This protein binds this small molecule.
Small molecule (SMILES): CC(=O)N[C@H]1[C@H](O[C@H]2[C@H](O)[C@@H](NC(C)=O)CO[C@@H]2CO)O[C@H](CO)[C@@H](O[C@@H]2O[C@H](CO[C@H]3O[C@H](CO)[C@@H](O)[C@H](O)[C@@H]3O)[C@@H](O)[C@H](O)[C@@H]2O)[C@@H]1O

Binding-site contacts:
Ligand atom O5 contacts residue ILE163 of chain 1.C at 4.1 Å.
Ligand atom C8 contacts residue SER76 of chain 1.D at 4.3 Å.
Ligand atom O7 contacts residue ASN166 of chain 1.C at 3.8 Å.
Ligand atom C2 contacts residue ASN166 of chain 1.C at 2.5 Å.
Ligand atom N2 contacts residue ASP73 of chain 1.D at 3.6 Å (salt-bridge).
Ligand atom O3 contacts residue ASP73 of chain 1.D at 2.8 Å (salt-bridge).
Ligand atom C3 contacts residue ASN166 of chain 1.C at 3.8 Å.
Ligand atom C8 contacts residue ILE145 of chain 1.C at 4.4 Å (hydrophobic).
Ligand atom C4 contacts residue ASN166 of chain 1.C at 4.3 Å.
Ligand atom C1 contacts residue ASN166 of chain 1.C at 1.5 Å.
Ligand atom O5 contacts residue THR167 of chain 1.C at 4.3 Å.
Ligand atom C5 contacts residue ASN166 of chain 1.C at 3.3 Å.
Ligand atom C2 contacts residue ASP73 of chain 1.D at 4.2 Å.
Ligand atom C8 contacts residue ASN166 of chain 1.C at 4.4 Å.
Ligand atom C7 contacts residue ASN166 of chain 1.C at 3.4 Å.
Ligand atom C3 contacts residue ASP73 of chain 1.D at 3.9 Å.
Ligand atom O5 contacts residue ASN166 of chain 1.C at 2.5 Å (h-bond).
Ligand atom O5 contacts residue CYS165 of chain 1.C at 4.4 Å.
Ligand atom N2 contacts residue ASN166 of chain 1.C at 2.8 Å (h-bond).
Ligand atom C1 contacts residue CYS165 of chain 1.C at 3.9 Å (hydrophobic).
Ligand atom C8 contacts residue ASP73 of chain 1.D at 3.5 Å.
Ligand atom O7 contacts residue ASP73 of chain 1.D at 3.6 Å (salt-bridge).
Ligand atom C8 contacts residue TYR75 of chain 1.D at 3.6 Å (hydrophobic).
Ligand atom C6 contacts residue ASN166 of chain 1.C at 4.3 Å.
Ligand atom C6 contacts residue THR167 of chain 1.C at 4.3 Å.
Ligand atom O6 contacts residue ASN166 of chain 1.C at 4.2 Å.
Ligand atom C7 contacts residue ASP73 of chain 1.D at 3.3 Å.
Ligand atom O6 contacts residue THR167 of chain 1.C at 3.5 Å.

Sequence of chain 1.C:
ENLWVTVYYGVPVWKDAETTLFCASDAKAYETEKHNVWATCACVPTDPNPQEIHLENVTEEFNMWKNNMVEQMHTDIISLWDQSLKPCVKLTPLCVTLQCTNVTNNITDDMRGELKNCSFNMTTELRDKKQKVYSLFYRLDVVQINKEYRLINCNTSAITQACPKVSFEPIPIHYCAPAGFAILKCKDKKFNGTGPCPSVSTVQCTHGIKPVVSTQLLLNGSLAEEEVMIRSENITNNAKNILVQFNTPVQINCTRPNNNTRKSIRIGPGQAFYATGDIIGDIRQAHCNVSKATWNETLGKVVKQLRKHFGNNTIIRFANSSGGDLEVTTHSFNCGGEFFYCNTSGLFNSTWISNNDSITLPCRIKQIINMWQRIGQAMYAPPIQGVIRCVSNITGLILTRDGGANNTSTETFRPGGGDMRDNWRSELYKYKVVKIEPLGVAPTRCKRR

Sequence of chain 1.D:
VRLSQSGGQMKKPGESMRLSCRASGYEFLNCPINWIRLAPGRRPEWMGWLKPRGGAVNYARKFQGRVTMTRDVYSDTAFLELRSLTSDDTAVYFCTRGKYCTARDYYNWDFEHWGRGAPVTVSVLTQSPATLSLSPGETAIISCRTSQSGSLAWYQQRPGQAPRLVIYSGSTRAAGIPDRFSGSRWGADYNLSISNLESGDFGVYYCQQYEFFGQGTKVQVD